Sequence of chain 1.B:
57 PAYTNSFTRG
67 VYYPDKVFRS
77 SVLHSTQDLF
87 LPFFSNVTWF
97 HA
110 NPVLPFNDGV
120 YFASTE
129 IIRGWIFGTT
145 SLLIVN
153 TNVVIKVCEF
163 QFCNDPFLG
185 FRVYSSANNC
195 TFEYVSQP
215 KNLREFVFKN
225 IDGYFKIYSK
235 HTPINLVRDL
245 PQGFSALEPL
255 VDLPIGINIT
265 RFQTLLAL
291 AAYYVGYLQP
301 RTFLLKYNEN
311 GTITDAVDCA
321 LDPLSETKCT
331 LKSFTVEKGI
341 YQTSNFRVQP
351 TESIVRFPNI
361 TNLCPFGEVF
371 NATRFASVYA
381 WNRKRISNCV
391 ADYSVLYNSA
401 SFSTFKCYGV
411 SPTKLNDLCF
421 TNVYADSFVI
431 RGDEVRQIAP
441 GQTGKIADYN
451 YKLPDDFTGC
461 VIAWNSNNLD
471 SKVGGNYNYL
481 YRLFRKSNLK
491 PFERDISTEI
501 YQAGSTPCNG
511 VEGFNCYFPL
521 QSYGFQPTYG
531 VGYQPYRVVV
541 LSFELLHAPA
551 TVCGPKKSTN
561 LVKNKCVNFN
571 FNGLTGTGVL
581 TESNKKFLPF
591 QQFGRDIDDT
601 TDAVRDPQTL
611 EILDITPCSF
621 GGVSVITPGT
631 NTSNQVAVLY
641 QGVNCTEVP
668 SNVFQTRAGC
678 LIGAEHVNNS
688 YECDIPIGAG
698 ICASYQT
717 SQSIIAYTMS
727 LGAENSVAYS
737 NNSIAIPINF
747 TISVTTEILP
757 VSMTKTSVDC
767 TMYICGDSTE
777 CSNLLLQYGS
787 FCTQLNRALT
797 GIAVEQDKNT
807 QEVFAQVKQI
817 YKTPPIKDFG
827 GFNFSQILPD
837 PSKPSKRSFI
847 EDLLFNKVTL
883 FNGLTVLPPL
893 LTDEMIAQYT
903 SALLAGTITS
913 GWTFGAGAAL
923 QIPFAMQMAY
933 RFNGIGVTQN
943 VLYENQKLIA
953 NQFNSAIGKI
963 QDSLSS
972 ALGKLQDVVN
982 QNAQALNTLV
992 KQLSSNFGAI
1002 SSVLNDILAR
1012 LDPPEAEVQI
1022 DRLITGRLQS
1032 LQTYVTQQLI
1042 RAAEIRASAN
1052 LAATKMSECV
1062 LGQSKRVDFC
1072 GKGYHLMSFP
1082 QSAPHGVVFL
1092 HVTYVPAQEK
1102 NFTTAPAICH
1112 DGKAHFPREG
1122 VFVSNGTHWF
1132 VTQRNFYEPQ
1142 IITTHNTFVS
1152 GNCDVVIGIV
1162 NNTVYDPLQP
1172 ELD

The small molecule below binds the protein below.
Small molecule (SMILES): CC(=O)N[C@@H]1[C@@H](O)[C@H](O)[C@@H](CO)O[C@H]1O

Binding-site contacts:
Ligand atom C5 contacts residue ASN192 of chain 1.B at 3.3 Å.
Ligand atom N2 contacts residue ASN193 of chain 1.B at 2.9 Å (h-bond).
Ligand atom C7 contacts residue ASN193 of chain 1.B at 3.4 Å.
Ligand atom C3 contacts residue ASN193 of chain 1.B at 3.8 Å.
Ligand atom C2 contacts residue ASN193 of chain 1.B at 2.5 Å.
Ligand atom C6 contacts residue ASN192 of chain 1.B at 3.5 Å.
Ligand atom O7 contacts residue ASN193 of chain 1.B at 3.6 Å (h-bond).
Ligand atom C4 contacts residue ASN193 of chain 1.B at 4.2 Å.
Ligand atom C1 contacts residue ASN193 of chain 1.B at 1.4 Å.
Ligand atom C5 contacts residue ASN193 of chain 1.B at 3.7 Å.
Ligand atom O5 contacts residue ASN192 of chain 1.B at 2.9 Å (h-bond).
Ligand atom O5 contacts residue ASN193 of chain 1.B at 2.4 Å (h-bond).
Ligand atom O6 contacts residue ASN192 of chain 1.B at 2.7 Å (h-bond).
Ligand atom C8 contacts residue ASN193 of chain 1.B at 4.0 Å.
Ligand atom C1 contacts residue ASN192 of chain 1.B at 3.4 Å.